Sequence of chain 1.B:
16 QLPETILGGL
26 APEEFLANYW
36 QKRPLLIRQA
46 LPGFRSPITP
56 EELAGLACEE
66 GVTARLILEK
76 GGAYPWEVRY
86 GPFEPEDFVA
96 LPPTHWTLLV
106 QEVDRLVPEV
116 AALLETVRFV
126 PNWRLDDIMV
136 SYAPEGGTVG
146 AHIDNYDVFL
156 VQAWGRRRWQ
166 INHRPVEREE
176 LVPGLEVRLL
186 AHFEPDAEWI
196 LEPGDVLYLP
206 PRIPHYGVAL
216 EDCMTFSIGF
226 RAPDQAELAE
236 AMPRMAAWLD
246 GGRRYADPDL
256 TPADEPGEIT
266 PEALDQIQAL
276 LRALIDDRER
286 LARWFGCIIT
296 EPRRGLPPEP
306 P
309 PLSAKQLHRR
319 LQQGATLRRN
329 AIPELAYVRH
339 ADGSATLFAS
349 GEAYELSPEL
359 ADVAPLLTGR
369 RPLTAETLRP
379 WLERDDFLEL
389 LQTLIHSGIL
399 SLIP

Binding-site contacts:
Ligand atom CD contacts residue OGA1 of chain 1.J at 3.4 Å.
Ligand atom CG2 contacts residue VAL182 of chain 1.B at 3.6 Å (hydrophobic).
Ligand atom N contacts residue THR68 of chain 1.B at 3.5 Å.
Ligand atom N contacts residue ARG70 of chain 1.B at 3.5 Å (salt-bridge).
Ligand atom N contacts residue ASP149 of chain 1.B at 3.4 Å (salt-bridge).
Ligand atom NH2 contacts residue GLY224 of chain 1.B at 3.1 Å (h-bond).
Ligand atom OE1 contacts residue ASN150 of chain 1.B at 2.9 Å (h-bond).
Ligand atom CG contacts residue OGA1 of chain 1.J at 3.6 Å.
Ligand atom CD contacts residue ASN150 of chain 1.B at 3.6 Å.
Ligand atom CB contacts residue THR68 of chain 1.B at 3.5 Å.
Ligand atom NH1 contacts residue ASP132 of chain 1.B at 3.1 Å (salt-bridge).
Ligand atom CE contacts residue ARG226 of chain 1.B at 3.7 Å.
Ligand atom O contacts residue GLN106 of chain 1.B at 3.6 Å.
Ligand atom NH1 contacts residue GLN106 of chain 1.B at 3.2 Å (h-bond).
Ligand atom CZ contacts residue ASP132 of chain 1.B at 3.5 Å.
Ligand atom O contacts residue ARG183 of chain 1.B at 3.5 Å.
Ligand atom OE1 contacts residue ARG226 of chain 1.B at 2.7 Å (salt-bridge).
Ligand atom OE2 contacts residue TYR151 of chain 1.B at 3.7 Å.
Ligand atom CB contacts residue OGA1 of chain 1.J at 3.6 Å.
Ligand atom NH2 contacts residue SER222 of chain 1.B at 3.2 Å (h-bond).
Ligand atom CA contacts residue ARG70 of chain 1.B at 3.6 Å.
Ligand atom CB contacts residue ASP149 of chain 1.B at 3.3 Å.
Ligand atom NE contacts residue SER222 of chain 1.B at 3.5 Å (h-bond).
Ligand atom C contacts residue ARG183 of chain 1.B at 3.7 Å.
Ligand atom OE2 contacts residue ARG226 of chain 1.B at 3.3 Å (salt-bridge).
Ligand atom CZ contacts residue MET134 of chain 1.B at 3.6 Å (hydrophobic).
Ligand atom CA contacts residue ARG70 of chain 1.B at 3.6 Å.
Ligand atom C contacts residue ARG70 of chain 1.B at 3.6 Å.
Ligand atom CB contacts residue HIS147 of chain 1.B at 3.6 Å.
Ligand atom NE contacts residue MET134 of chain 1.B at 3.6 Å.
Ligand atom CB contacts residue TYR151 of chain 1.B at 3.7 Å (hydrophobic).
Ligand atom O contacts residue TYR151 of chain 1.B at 3.2 Å (h-bond).
Ligand atom CG contacts residue TYR151 of chain 1.B at 3.5 Å (hydrophobic).
Ligand atom NH2 contacts residue ASP132 of chain 1.B at 3.0 Å (salt-bridge).
Ligand atom O contacts residue ARG183 of chain 1.B at 3.4 Å (salt-bridge).
Ligand atom O contacts residue ARG299 of chain 1.B at 2.5 Å (salt-bridge).
Ligand atom O contacts residue ARG70 of chain 1.B at 2.5 Å (salt-bridge).
Ligand atom OE2 contacts residue ASN150 of chain 1.B at 3.4 Å (h-bond).
Ligand atom CD contacts residue ARG226 of chain 1.B at 3.2 Å.
Ligand atom CG1 contacts residue VAL144 of chain 1.B at 3.5 Å (hydrophobic).

The small molecule below binds the protein below.
Small molecule (SMILES): CSCC[C@H](NC(=O)[C@H](CCCN=C(N)N)NC(=O)[C@@H](NC(=O)[C@H](CCC(=O)O)NC(=O)[C@H](C)NC(=O)[C@@H]1CCCN1C(=O)[C@H](C)N)C(C)C)C(=O)NCC(=O)N[C@H](C=O)CCCCN